Binding-site contacts:
Ligand atom O5 contacts residue PRO286 of chain 1.B at 4.1 Å.
Ligand atom O7 contacts residue ASN441 of chain 1.B at 3.5 Å (h-bond).
Ligand atom C8 contacts residue VAL439 of chain 1.B at 3.6 Å (hydrophobic).
Ligand atom C8 contacts residue SER440 of chain 1.B at 3.7 Å.
Ligand atom O5 contacts residue ASN441 of chain 1.B at 2.4 Å (h-bond).
Ligand atom C3 contacts residue ASN441 of chain 1.B at 3.9 Å.
Ligand atom C8 contacts residue ASN441 of chain 1.B at 3.8 Å.
Ligand atom C4 contacts residue ASN441 of chain 1.B at 4.4 Å.
Ligand atom C7 contacts residue NAG1 of chain 1.U at 3.6 Å.
Ligand atom C7 contacts residue ASN441 of chain 1.B at 3.4 Å.
Ligand atom C1 contacts residue ASN441 of chain 1.B at 1.5 Å.
Ligand atom N2 contacts residue ASN441 of chain 1.B at 3.0 Å (h-bond).
Ligand atom C5 contacts residue ASN441 of chain 1.B at 3.8 Å.
Ligand atom O7 contacts residue NAG1 of chain 1.U at 3.4 Å (h-bond).
Ligand atom C8 contacts residue NAG1 of chain 1.U at 3.5 Å.
Ligand atom C1 contacts residue PRO286 of chain 1.B at 4.3 Å (hydrophobic).
Ligand atom C2 contacts residue ASN441 of chain 1.B at 2.5 Å.

Sequence of chain 1.B:
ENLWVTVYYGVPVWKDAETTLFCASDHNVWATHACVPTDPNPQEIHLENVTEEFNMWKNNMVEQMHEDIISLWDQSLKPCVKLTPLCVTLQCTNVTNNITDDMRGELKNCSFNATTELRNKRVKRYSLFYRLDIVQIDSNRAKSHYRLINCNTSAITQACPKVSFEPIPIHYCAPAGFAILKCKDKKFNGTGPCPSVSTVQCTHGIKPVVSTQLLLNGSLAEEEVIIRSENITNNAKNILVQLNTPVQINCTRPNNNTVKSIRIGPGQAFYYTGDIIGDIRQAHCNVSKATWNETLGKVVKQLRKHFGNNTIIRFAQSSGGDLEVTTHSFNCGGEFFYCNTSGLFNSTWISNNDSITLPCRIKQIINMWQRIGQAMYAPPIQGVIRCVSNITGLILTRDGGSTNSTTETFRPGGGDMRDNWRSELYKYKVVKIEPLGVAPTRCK

The small molecule below binds the protein below.
Small molecule (SMILES): CC(=O)N[C@H]1[C@H](O[C@H]2[C@H](O)[C@@H](NC(C)=O)CO[C@@H]2CO)O[C@H](CO)[C@@H](O)[C@@H]1O